Binding-site contacts:
Ligand atom C2' contacts residue GLU109 of chain 2.A at 3.4 Å.
Ligand atom C2 contacts residue ILE110 of chain 2.A at 3.4 Å (hydrophobic).
Ligand atom C4 contacts residue ILE110 of chain 2.A at 3.5 Å (hydrophobic).
Ligand atom C5' contacts residue SER160 of chain 2.A at 3.5 Å.
Ligand atom N6 contacts residue THR168 of chain 2.A at 3.5 Å (h-bond).
Ligand atom O2' contacts residue GLU109 of chain 2.A at 2.7 Å (salt-bridge).
Ligand atom C8 contacts residue ALA166 of chain 2.A at 3.7 Å (hydrophobic).
Ligand atom C2' contacts residue GLN34 of chain 2.A at 3.6 Å.
Ligand atom O3' contacts residue GLU109 of chain 2.A at 2.5 Å (salt-bridge).
Ligand atom C3' contacts residue LEU50 of chain 2.A at 3.8 Å (hydrophobic).
Ligand atom N1 contacts residue ALA141 of chain 2.A at 3.2 Å (h-bond).
Ligand atom C5' contacts residue ASP158 of chain 2.A at 3.2 Å.
Ligand atom N6 contacts residue PRO165 of chain 2.A at 3.3 Å (h-bond).
Ligand atom N3 contacts residue ILE110 of chain 2.A at 3.4 Å (h-bond).
Ligand atom C4' contacts residue GLY87 of chain 2.A at 3.6 Å.
Ligand atom C3' contacts residue GLU109 of chain 2.A at 3.5 Å.
Ligand atom O4' contacts residue ASP158 of chain 2.A at 3.7 Å.
Ligand atom C1' contacts residue GLU109 of chain 2.A at 3.4 Å.
Ligand atom C8 contacts residue SER160 of chain 2.A at 3.3 Å.
Ligand atom N6 contacts residue LEU169 of chain 2.A at 3.5 Å.
Ligand atom S5' contacts residue ASP158 of chain 2.A at 3.5 Å (salt-bridge).
Ligand atom C4' contacts residue ASP158 of chain 2.A at 3.7 Å.
Ligand atom S5' contacts residue GLY87 of chain 2.A at 3.6 Å.
Ligand atom O3' contacts residue VAL114 of chain 2.A at 3.6 Å.
Ligand atom N7 contacts residue PRO165 of chain 2.A at 3.2 Å.
Ligand atom O4' contacts residue SER160 of chain 2.A at 3.6 Å (h-bond).
Ligand atom C5 contacts residue ILE110 of chain 2.A at 3.7 Å (hydrophobic).
Ligand atom C5' contacts residue SER159 of chain 2.A at 3.6 Å.
Ligand atom O4' contacts residue GLY86 of chain 2.A at 3.4 Å.
Ligand atom S5' contacts residue PUT1 of chain 2.E at 3.7 Å.
Ligand atom O2' contacts residue GLN34 of chain 2.A at 2.7 Å (h-bond).
Ligand atom N7 contacts residue ALA166 of chain 2.A at 3.0 Å (h-bond).
Ligand atom C2 contacts residue CYS108 of chain 2.A at 3.6 Å (hydrophobic).
Ligand atom C4' contacts residue GLU109 of chain 2.A at 3.6 Å.
Ligand atom N3 contacts residue GLY86 of chain 2.A at 3.5 Å.
Ligand atom O2' contacts residue ILE110 of chain 2.A at 3.7 Å.
Ligand atom S5' contacts residue ASP89 of chain 2.A at 3.5 Å (salt-bridge).
Ligand atom CS contacts residue GLN55 of chain 2.A at 3.8 Å.
Ligand atom CS contacts residue ASP89 of chain 2.A at 3.3 Å.
Ligand atom N6 contacts residue ASP140 of chain 2.A at 3.2 Å (salt-bridge).

Sequence of chain 2.A:
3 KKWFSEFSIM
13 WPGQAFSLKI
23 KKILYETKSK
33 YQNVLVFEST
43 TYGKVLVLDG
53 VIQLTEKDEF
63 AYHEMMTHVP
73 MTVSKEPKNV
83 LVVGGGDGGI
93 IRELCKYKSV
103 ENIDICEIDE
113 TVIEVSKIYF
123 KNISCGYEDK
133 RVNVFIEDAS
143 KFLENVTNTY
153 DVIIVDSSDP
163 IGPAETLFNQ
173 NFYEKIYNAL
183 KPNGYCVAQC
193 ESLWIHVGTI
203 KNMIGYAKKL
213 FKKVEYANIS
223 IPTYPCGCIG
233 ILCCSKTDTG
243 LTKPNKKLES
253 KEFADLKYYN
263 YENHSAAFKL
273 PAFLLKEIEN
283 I

A small-molecule ligand and the protein it binds are described below.
Small molecule (SMILES): CSC[C@H]1O[C@@H](n2cnc3c(N)ncnc32)[C@H](O)[C@@H]1O